Sequence of chain 1.C:
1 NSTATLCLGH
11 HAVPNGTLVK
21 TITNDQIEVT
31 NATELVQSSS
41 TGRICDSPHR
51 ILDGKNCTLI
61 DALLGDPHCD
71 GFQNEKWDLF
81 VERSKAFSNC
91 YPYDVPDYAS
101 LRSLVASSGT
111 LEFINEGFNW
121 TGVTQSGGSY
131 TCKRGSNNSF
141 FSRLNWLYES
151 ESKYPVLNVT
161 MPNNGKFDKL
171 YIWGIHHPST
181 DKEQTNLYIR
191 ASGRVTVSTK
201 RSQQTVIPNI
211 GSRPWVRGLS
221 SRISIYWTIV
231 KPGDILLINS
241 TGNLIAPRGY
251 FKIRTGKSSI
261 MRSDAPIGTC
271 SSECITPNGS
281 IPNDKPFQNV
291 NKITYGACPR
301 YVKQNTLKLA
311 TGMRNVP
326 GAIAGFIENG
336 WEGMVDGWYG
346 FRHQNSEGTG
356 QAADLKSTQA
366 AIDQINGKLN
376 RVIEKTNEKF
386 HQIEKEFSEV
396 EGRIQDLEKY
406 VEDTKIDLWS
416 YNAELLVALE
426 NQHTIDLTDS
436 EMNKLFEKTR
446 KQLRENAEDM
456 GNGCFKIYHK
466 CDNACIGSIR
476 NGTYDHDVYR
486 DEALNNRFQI

Binding-site contacts:
Ligand atom C5 contacts residue ASN476 of chain 1.C at 3.4 Å.
Ligand atom O5 contacts residue ASN476 of chain 1.C at 2.0 Å (h-bond).
Ligand atom C3 contacts residue THR478 of chain 1.C at 4.4 Å.
Ligand atom C7 contacts residue THR478 of chain 1.C at 3.9 Å.
Ligand atom C8 contacts residue ASN476 of chain 1.C at 3.4 Å.
Ligand atom N2 contacts residue THR478 of chain 1.C at 3.9 Å.
Ligand atom C7 contacts residue ASN476 of chain 1.C at 3.7 Å.
Ligand atom C4 contacts residue ASN476 of chain 1.C at 4.1 Å.
Ligand atom O4 contacts residue ALA469 of chain 1.C at 3.8 Å.
Ligand atom C1 contacts residue GLY472 of chain 1.C at 4.2 Å.
Ligand atom C6 contacts residue ASN476 of chain 1.C at 4.2 Å.
Ligand atom C3 contacts residue ASN476 of chain 1.C at 3.8 Å.
Ligand atom C1 contacts residue ASN476 of chain 1.C at 1.4 Å.
Ligand atom O5 contacts residue GLY472 of chain 1.C at 4.2 Å.
Ligand atom C5 contacts residue GLY472 of chain 1.C at 4.2 Å.
Ligand atom O7 contacts residue THR478 of chain 1.C at 3.4 Å.
Ligand atom N2 contacts residue ASN476 of chain 1.C at 3.4 Å (h-bond).
Ligand atom C2 contacts residue ASN476 of chain 1.C at 2.7 Å.

A protein and the small-molecule ligand that binds it are described below.
Small molecule (SMILES): CC(=O)N[C@@H]1[C@@H](O)[C@H](O)[C@@H](CO)O[C@H]1O